Sequence of chain 2.B:
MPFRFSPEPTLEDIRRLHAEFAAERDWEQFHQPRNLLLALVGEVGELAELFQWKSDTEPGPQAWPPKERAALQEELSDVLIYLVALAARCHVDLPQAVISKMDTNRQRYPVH

The protein below binds the small molecule below.
Small molecule (SMILES): Cc1cn([C@H]2C[C@H](O)[C@@H](COP(=O)(O)O)O2)c(=O)nc1N

Binding-site contacts:
Ligand atom O4' contacts residue ARG128 of chain 1.A at 3.8 Å.
Ligand atom N4 contacts residue TRP47 of chain 2.A at 3.5 Å.
Ligand atom O2 contacts residue HIS51 of chain 2.A at 3.6 Å.
Ligand atom C5 contacts residue TRP73 of chain 2.B at 3.7 Å (hydrophobic).
Ligand atom P contacts residue ARG128 of chain 1.A at 3.6 Å.
Ligand atom N3 contacts residue HIS51 of chain 2.A at 2.9 Å (h-bond).
Ligand atom C2 contacts residue PHE41 of chain 2.A at 3.8 Å (hydrophobic).
Ligand atom C1' contacts residue ASN125 of chain 1.A at 3.7 Å.
Ligand atom C4' contacts residue LYS121 of chain 1.A at 3.8 Å.
Ligand atom N3 contacts residue TRP73 of chain 2.B at 3.8 Å.
Ligand atom C2 contacts residue TYR102 of chain 2.A at 3.7 Å (hydrophobic).
Ligand atom O3' contacts residue ILE101 of chain 2.A at 3.4 Å.
Ligand atom C4' contacts residue ASP98 of chain 2.A at 3.6 Å.
Ligand atom N4 contacts residue HIS51 of chain 2.A at 3.8 Å.
Ligand atom C4 contacts residue TRP47 of chain 2.A at 3.4 Å (hydrophobic).
Ligand atom C3' contacts residue ASP98 of chain 2.A at 3.3 Å.
Ligand atom O4' contacts residue ASN125 of chain 1.A at 3.2 Å.
Ligand atom C5A contacts residue TYR129 of chain 1.A at 3.6 Å (hydrophobic).
Ligand atom N4 contacts residue TRP73 of chain 2.B at 3.2 Å.
Ligand atom C6 contacts residue TYR102 of chain 2.A at 3.7 Å (hydrophobic).
Ligand atom O3' contacts residue ASN125 of chain 1.A at 2.8 Å (h-bond).
Ligand atom C2' contacts residue TYR102 of chain 2.A at 3.5 Å (hydrophobic).
Ligand atom N3 contacts residue TRP47 of chain 2.A at 3.5 Å.
Ligand atom C3' contacts residue ASN125 of chain 1.A at 3.5 Å.
Ligand atom OP3 contacts residue ARG128 of chain 1.A at 3.5 Å (salt-bridge).
Ligand atom C4' contacts residue ASN125 of chain 1.A at 3.4 Å.
Ligand atom C4' contacts residue ARG128 of chain 1.A at 3.8 Å.
Ligand atom C2 contacts residue HIS51 of chain 2.A at 3.7 Å.
Ligand atom C5' contacts residue ARG128 of chain 1.A at 3.8 Å.
Ligand atom O3' contacts residue ASP98 of chain 2.A at 2.7 Å (salt-bridge).
Ligand atom OP2 contacts residue TYR129 of chain 1.A at 2.6 Å (h-bond).
Ligand atom C5 contacts residue TRP47 of chain 2.A at 3.5 Å (hydrophobic).
Ligand atom O2 contacts residue PHE41 of chain 2.A at 3.8 Å.
Ligand atom O5' contacts residue ARG128 of chain 1.A at 2.9 Å (salt-bridge).
Ligand atom C5' contacts residue TYR102 of chain 2.A at 3.6 Å (hydrophobic).
Ligand atom OP2 contacts residue ARG128 of chain 1.A at 2.9 Å (salt-bridge).
Ligand atom C4 contacts residue HIS51 of chain 2.A at 3.8 Å.
Ligand atom O2 contacts residue HIS38 of chain 2.A at 2.7 Å (h-bond).
Ligand atom C4 contacts residue TRP73 of chain 2.B at 3.4 Å (hydrophobic).
Ligand atom N1 contacts residue TYR102 of chain 2.A at 3.5 Å (h-bond).

Sequence of chain 2.A:
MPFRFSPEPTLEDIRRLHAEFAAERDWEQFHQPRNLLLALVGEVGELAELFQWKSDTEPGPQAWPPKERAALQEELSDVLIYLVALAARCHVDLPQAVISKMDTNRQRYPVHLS

Sequence of chain 1.A:
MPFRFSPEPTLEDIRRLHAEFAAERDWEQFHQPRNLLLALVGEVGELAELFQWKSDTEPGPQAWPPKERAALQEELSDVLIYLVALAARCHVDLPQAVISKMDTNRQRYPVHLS